Sequence of chain 1.K:
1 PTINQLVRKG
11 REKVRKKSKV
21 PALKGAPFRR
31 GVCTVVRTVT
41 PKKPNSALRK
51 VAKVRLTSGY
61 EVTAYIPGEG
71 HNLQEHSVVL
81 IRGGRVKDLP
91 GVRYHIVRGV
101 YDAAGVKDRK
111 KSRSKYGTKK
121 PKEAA

Binding-site contacts:
Ligand atom OS contacts residue THR40 of chain 1.K at 4.3 Å.

A protein and the small-molecule ligand that binds it are described below.
Small molecule (SMILES): NCCC[C@H](N)CC(=O)N[C@H]1CNC(=O)[C@H]([C@H]2C[C@H](O)N=C(N)N2)NC(=O)/C(=C/NC(N)=O)NC(=O)[C@H](CO)NC(=O)[C@H](CO)NC1=O